Sequence of chain 1.R:
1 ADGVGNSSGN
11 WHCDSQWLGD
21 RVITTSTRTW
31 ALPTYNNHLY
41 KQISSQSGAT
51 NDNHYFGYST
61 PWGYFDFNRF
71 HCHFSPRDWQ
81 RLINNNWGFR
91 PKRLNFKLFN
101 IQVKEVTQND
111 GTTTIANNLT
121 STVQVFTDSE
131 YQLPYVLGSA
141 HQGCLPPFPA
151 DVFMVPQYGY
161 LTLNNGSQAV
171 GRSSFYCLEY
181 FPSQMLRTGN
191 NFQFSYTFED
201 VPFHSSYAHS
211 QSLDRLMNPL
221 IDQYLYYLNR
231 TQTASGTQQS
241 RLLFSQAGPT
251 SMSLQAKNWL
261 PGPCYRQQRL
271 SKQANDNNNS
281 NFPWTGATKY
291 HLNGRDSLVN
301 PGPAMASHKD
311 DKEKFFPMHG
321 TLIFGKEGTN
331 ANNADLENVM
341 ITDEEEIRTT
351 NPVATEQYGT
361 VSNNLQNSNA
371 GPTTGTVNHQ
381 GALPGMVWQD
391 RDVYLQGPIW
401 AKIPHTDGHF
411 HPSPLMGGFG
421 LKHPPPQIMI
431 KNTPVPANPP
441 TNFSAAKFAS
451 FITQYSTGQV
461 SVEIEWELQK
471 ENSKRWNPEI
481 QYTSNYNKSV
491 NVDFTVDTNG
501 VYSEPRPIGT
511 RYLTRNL

Sequence of chain 1.U:
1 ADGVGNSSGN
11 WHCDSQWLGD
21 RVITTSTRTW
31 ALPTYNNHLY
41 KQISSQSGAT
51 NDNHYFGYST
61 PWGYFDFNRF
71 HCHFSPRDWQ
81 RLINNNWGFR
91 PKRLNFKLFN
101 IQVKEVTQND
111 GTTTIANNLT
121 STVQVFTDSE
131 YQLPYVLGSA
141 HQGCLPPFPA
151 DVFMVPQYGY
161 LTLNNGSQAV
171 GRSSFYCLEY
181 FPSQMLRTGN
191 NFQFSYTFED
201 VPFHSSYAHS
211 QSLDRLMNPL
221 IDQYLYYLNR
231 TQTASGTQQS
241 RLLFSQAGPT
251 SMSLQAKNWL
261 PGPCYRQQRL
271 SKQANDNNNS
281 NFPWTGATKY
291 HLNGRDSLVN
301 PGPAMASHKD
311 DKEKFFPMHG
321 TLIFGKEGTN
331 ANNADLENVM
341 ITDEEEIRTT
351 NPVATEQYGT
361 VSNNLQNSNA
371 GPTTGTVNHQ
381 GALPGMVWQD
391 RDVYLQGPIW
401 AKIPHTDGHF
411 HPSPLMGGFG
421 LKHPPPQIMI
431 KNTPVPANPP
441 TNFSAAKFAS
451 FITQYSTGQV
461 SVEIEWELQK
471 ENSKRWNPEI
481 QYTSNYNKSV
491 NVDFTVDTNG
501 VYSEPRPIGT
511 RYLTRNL

Binding-site contacts:
Ligand atom N6 contacts residue VAL201 of chain 1.U at 4.5 Å.
Ligand atom N1 contacts residue VAL201 of chain 1.U at 4.0 Å.
Ligand atom N7 contacts residue PRO202 of chain 1.U at 4.2 Å.
Ligand atom C4 contacts residue PRO412 of chain 1.U at 4.1 Å (hydrophobic).
Ligand atom N7 contacts residue SER413 of chain 1.U at 4.3 Å.
Ligand atom C4 contacts residue PRO202 of chain 1.U at 4.0 Å (hydrophobic).
Ligand atom N3 contacts residue PRO412 of chain 1.U at 4.0 Å.
Ligand atom C2 contacts residue PRO412 of chain 1.U at 4.2 Å (hydrophobic).
Ligand atom C6 contacts residue PRO202 of chain 1.U at 4.0 Å (hydrophobic).
Ligand atom N1 contacts residue GLY420 of chain 1.U at 3.2 Å (h-bond).
Ligand atom O3P contacts residue PRO202 of chain 1.U at 4.1 Å.
Ligand atom C6 contacts residue VAL201 of chain 1.U at 4.5 Å (hydrophobic).
Ligand atom N1 contacts residue PRO202 of chain 1.U at 4.0 Å.
Ligand atom O4' contacts residue PRO202 of chain 1.U at 4.4 Å.
Ligand atom C2 contacts residue GLY420 of chain 1.U at 3.8 Å.
Ligand atom C6 contacts residue SER413 of chain 1.U at 4.4 Å.
Ligand atom N9 contacts residue PRO202 of chain 1.U at 4.3 Å.
Ligand atom C5 contacts residue PRO412 of chain 1.U at 4.1 Å (hydrophobic).
Ligand atom C5 contacts residue PRO202 of chain 1.U at 3.9 Å (hydrophobic).
Ligand atom N9 contacts residue PRO412 of chain 1.U at 4.4 Å.
Ligand atom O1P contacts residue PRO202 of chain 1.U at 4.1 Å.
Ligand atom C2' contacts residue HIS411 of chain 1.U at 4.3 Å.
Ligand atom C2 contacts residue PRO202 of chain 1.U at 4.0 Å (hydrophobic).
Ligand atom O3' contacts residue HIS409 of chain 1.R at 4.4 Å.
Ligand atom C8 contacts residue PRO202 of chain 1.U at 4.4 Å (hydrophobic).
Ligand atom N6 contacts residue GLY420 of chain 1.U at 3.6 Å.
Ligand atom N7 contacts residue HIS411 of chain 1.U at 3.7 Å.
Ligand atom N9 contacts residue HIS411 of chain 1.U at 4.5 Å.
Ligand atom N6 contacts residue SER413 of chain 1.U at 3.6 Å.
Ligand atom N1 contacts residue PRO412 of chain 1.U at 3.7 Å.
Ligand atom C6 contacts residue PRO412 of chain 1.U at 3.6 Å (hydrophobic).
Ligand atom C5' contacts residue PRO202 of chain 1.U at 4.2 Å (hydrophobic).
Ligand atom O5' contacts residue PRO202 of chain 1.U at 4.1 Å.
Ligand atom C8 contacts residue HIS411 of chain 1.U at 3.4 Å.
Ligand atom C6 contacts residue GLY420 of chain 1.U at 4.3 Å.
Ligand atom P contacts residue PRO202 of chain 1.U at 4.4 Å.
Ligand atom N3 contacts residue PRO202 of chain 1.U at 4.2 Å.
Ligand atom N6 contacts residue PRO412 of chain 1.U at 3.6 Å.

The protein below binds the small molecule below.
Small molecule (SMILES): Nc1ncnc2c1ncn2[C@H]1C[C@H](O)[C@@H](COP(=O)(O)O)O1